Binding-site contacts:
Ligand atom C2 contacts residue GLY639 of chain 17.A at 3.1 Å.
Ligand atom C5 contacts residue SER632 of chain 17.A at 4.1 Å.
Ligand atom N3 contacts residue PRO631 of chain 17.A at 3.6 Å.
Ligand atom N9 contacts residue PRO421 of chain 17.A at 4.4 Å.
Ligand atom C4 contacts residue PRO421 of chain 17.A at 4.3 Å (hydrophobic).
Ligand atom N7 contacts residue ASN609 of chain 17.A at 3.8 Å.
Ligand atom C2' contacts residue HIS630 of chain 17.A at 3.2 Å.
Ligand atom C6 contacts residue PRO421 of chain 17.A at 4.1 Å (hydrophobic).
Ligand atom C6 contacts residue PRO631 of chain 17.A at 3.9 Å (hydrophobic).
Ligand atom N1 contacts residue GLY639 of chain 17.A at 3.1 Å (h-bond).
Ligand atom N7 contacts residue PRO421 of chain 17.A at 4.2 Å.
Ligand atom N7 contacts residue HIS630 of chain 17.A at 4.1 Å.
Ligand atom C4 contacts residue PRO631 of chain 17.A at 4.0 Å (hydrophobic).
Ligand atom N1 contacts residue PRO631 of chain 17.A at 3.5 Å (h-bond).
Ligand atom C8 contacts residue HIS630 of chain 17.A at 3.3 Å.
Ligand atom C1' contacts residue PRO631 of chain 17.A at 4.3 Å (hydrophobic).
Ligand atom C6 contacts residue VAL420 of chain 17.A at 4.0 Å (hydrophobic).
Ligand atom O2P contacts residue ASP626 of chain 27.A at 4.2 Å.
Ligand atom N6 contacts residue SER632 of chain 17.A at 3.3 Å (h-bond).
Ligand atom C1' contacts residue HIS630 of chain 17.A at 4.0 Å.
Ligand atom N6 contacts residue GLY639 of chain 17.A at 3.6 Å (h-bond).
Ligand atom C2 contacts residue PRO421 of chain 17.A at 4.5 Å (hydrophobic).
Ligand atom C2 contacts residue PRO631 of chain 17.A at 3.3 Å (hydrophobic).
Ligand atom N7 contacts residue SER632 of chain 17.A at 4.1 Å.
Ligand atom C6 contacts residue GLY639 of chain 17.A at 3.8 Å.
Ligand atom N6 contacts residue GLY637 of chain 17.A at 3.7 Å.
Ligand atom C5 contacts residue PRO421 of chain 17.A at 4.1 Å (hydrophobic).
Ligand atom O1P contacts residue LYS641 of chain 27.A at 4.0 Å.
Ligand atom N3 contacts residue GLY639 of chain 17.A at 4.3 Å.
Ligand atom N6 contacts residue PHE638 of chain 17.A at 3.9 Å.
Ligand atom C3' contacts residue HIS630 of chain 17.A at 4.4 Å.
Ligand atom C8 contacts residue PRO421 of chain 17.A at 4.3 Å (hydrophobic).
Ligand atom C5 contacts residue PRO631 of chain 17.A at 4.2 Å (hydrophobic).
Ligand atom C2 contacts residue VAL420 of chain 17.A at 4.3 Å (hydrophobic).
Ligand atom N6 contacts residue VAL420 of chain 17.A at 4.0 Å.
Ligand atom C6 contacts residue SER632 of chain 17.A at 3.9 Å.
Ligand atom N9 contacts residue HIS630 of chain 17.A at 4.2 Å.
Ligand atom N1 contacts residue PHE638 of chain 17.A at 4.3 Å.
Ligand atom N1 contacts residue VAL420 of chain 17.A at 3.7 Å.
Ligand atom N1 contacts residue PRO421 of chain 17.A at 4.3 Å.

This small molecule binds to this protein.
Small molecule (SMILES): Nc1ncnc2c1ncn2[C@H]1C[C@H](O)[C@@H](COP(=O)(O)O)O1

Sequence of chain 17.A:
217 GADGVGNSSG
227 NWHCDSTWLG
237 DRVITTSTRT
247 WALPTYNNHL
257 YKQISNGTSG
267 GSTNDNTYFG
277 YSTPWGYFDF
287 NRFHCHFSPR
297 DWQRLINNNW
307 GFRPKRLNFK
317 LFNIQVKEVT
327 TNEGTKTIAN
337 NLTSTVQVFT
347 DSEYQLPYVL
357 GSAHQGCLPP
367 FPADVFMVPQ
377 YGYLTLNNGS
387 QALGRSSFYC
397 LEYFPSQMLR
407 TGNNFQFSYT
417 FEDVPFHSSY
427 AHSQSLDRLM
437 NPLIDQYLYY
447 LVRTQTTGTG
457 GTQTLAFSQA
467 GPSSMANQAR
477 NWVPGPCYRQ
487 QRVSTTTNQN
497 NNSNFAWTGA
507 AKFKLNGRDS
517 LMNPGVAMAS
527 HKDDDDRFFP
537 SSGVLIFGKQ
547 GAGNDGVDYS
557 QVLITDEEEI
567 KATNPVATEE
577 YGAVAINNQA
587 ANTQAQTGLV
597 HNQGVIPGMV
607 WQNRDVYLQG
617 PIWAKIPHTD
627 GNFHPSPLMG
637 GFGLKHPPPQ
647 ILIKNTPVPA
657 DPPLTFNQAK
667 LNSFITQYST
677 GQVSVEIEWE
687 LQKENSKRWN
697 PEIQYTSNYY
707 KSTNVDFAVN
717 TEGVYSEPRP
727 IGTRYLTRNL

Sequence of chain 27.A:
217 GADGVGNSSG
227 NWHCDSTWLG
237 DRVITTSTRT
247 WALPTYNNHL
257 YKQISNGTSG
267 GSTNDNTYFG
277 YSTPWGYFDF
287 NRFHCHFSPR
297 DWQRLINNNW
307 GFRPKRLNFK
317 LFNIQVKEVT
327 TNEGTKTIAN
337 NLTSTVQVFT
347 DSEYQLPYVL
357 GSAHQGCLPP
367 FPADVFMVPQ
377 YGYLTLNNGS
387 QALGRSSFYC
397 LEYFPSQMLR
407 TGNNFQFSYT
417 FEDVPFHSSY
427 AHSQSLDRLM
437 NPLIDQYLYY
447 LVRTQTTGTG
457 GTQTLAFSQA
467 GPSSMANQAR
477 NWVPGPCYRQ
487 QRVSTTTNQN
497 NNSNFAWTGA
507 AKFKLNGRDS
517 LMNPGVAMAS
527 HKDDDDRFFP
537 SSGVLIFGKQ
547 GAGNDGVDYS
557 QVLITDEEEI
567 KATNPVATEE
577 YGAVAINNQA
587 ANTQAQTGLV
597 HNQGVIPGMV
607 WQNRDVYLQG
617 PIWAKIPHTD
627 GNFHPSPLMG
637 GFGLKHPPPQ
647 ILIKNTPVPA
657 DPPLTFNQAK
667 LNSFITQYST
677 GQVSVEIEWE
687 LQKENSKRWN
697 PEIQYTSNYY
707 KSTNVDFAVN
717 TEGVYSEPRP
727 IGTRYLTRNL